A protein and the small-molecule ligand that binds it are described below.
Small molecule (SMILES): CSc1nc(N)c2ncn([C@@H]3O[C@H](COP(=O)(O)OP(=O)(O)O)[C@@H](O)[C@H]3O)c2n1

Binding-site contacts:
Ligand atom O2B contacts residue TYR112 of chain 1.A at 2.5 Å (h-bond).
Ligand atom O2A contacts residue ARG312 of chain 1.A at 3.9 Å.
Ligand atom O1B contacts residue TYR112 of chain 1.A at 3.3 Å (h-bond).
Ligand atom O1A contacts residue ARG130 of chain 1.A at 3.9 Å.
Ligand atom O3B contacts residue TYR112 of chain 1.A at 2.9 Å (h-bond).
Ligand atom O2B contacts residue TYR113 of chain 1.A at 3.7 Å.
Ligand atom O1B contacts residue TYR205 of chain 1.A at 3.7 Å.
Ligand atom O2B contacts residue THR203 of chain 1.A at 4.0 Å.
Ligand atom C11 contacts residue GLN293 of chain 1.A at 3.1 Å.
Ligand atom S1 contacts residue ARG289 of chain 1.A at 3.3 Å (salt-bridge).
Ligand atom C11 contacts residue ARG289 of chain 1.A at 3.4 Å.
Ligand atom C2 contacts residue ARG289 of chain 1.A at 3.9 Å.
Ligand atom O3A contacts residue TYR113 of chain 1.A at 3.5 Å (h-bond).
Ligand atom O1A contacts residue ASP206 of chain 1.A at 3.3 Å.
Ligand atom C11 contacts residue CYS44 of chain 1.A at 3.4 Å (hydrophobic).
Ligand atom C8 contacts residue TYR205 of chain 1.A at 3.6 Å (hydrophobic).
Ligand atom O3' contacts residue THR208 of chain 1.A at 2.9 Å (h-bond).
Ligand atom C5' contacts residue THR207 of chain 1.A at 3.0 Å.
Ligand atom N3 contacts residue ARG289 of chain 1.A at 3.5 Å (salt-bridge).
Ligand atom O3B contacts residue TYR113 of chain 1.A at 2.7 Å (h-bond).
Ligand atom S1 contacts residue THR47 of chain 1.A at 3.8 Å.
Ligand atom C4' contacts residue THR207 of chain 1.A at 3.0 Å.
Ligand atom O1A contacts residue ARG312 of chain 1.A at 3.9 Å.
Ligand atom C3' contacts residue TYR205 of chain 1.A at 3.6 Å (hydrophobic).
Ligand atom N1 contacts residue THR47 of chain 1.A at 3.6 Å.
Ligand atom O5' contacts residue TYR205 of chain 1.A at 3.9 Å.
Ligand atom C3' contacts residue THR207 of chain 1.A at 3.3 Å.
Ligand atom PB contacts residue TYR113 of chain 1.A at 3.5 Å.
Ligand atom O1B contacts residue CYS204 of chain 1.A at 3.1 Å (h-bond).
Ligand atom C3' contacts residue THR208 of chain 1.A at 3.3 Å.
Ligand atom O3' contacts residue THR207 of chain 1.A at 2.7 Å (h-bond).
Ligand atom O1B contacts residue THR203 of chain 1.A at 3.2 Å.
Ligand atom O2' contacts residue ARG289 of chain 1.A at 3.6 Å (salt-bridge).
Ligand atom O3B contacts residue CYS204 of chain 1.A at 3.3 Å (h-bond).
Ligand atom PB contacts residue TYR112 of chain 1.A at 3.0 Å.
Ligand atom O5' contacts residue ASP206 of chain 1.A at 3.9 Å.
Ligand atom PB contacts residue CYS204 of chain 1.A at 3.9 Å.
Ligand atom O3B contacts residue ARG130 of chain 1.A at 2.7 Å (salt-bridge).
Ligand atom O2B contacts residue THR117 of chain 1.A at 3.5 Å.
Ligand atom C5' contacts residue ASP206 of chain 1.A at 3.8 Å.

Sequence of chain 1.A:
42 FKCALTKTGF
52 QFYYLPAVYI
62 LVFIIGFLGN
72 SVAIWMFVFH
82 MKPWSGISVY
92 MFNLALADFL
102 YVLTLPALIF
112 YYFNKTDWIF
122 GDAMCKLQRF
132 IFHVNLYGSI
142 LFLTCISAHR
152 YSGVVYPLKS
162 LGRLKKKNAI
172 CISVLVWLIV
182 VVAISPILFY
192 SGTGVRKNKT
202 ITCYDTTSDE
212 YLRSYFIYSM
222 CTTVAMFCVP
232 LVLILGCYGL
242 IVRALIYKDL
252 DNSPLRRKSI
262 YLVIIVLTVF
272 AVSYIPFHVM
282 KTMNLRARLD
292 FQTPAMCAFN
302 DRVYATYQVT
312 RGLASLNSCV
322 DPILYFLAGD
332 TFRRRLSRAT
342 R